Sequence of chain 1.A:
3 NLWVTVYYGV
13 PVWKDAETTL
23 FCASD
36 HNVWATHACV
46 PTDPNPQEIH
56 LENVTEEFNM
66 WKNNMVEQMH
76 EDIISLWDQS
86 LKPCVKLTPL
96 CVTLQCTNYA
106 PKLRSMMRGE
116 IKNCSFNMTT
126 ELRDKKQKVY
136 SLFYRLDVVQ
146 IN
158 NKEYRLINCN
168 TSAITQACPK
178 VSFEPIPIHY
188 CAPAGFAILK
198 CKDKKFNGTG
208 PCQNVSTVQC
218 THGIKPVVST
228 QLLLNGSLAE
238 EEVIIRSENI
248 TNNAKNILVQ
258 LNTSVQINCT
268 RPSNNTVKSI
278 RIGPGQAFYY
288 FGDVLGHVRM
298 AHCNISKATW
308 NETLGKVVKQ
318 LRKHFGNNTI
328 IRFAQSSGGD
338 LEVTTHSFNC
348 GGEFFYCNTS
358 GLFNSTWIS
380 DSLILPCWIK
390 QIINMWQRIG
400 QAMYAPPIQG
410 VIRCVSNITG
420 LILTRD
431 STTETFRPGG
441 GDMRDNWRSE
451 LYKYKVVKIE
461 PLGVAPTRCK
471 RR

A small-molecule ligand and the protein it binds are described below.
Small molecule (SMILES): CC(=O)N[C@@H]1[C@@H](O)[C@H](O)[C@@H](CO)O[C@H]1O

Binding-site contacts:
Ligand atom C7 contacts residue ASP200 of chain 1.A at 4.1 Å.
Ligand atom C2 contacts residue ASN211 of chain 1.A at 2.4 Å.
Ligand atom C8 contacts residue ASP200 of chain 1.A at 3.0 Å.
Ligand atom O7 contacts residue LYS201 of chain 1.A at 3.5 Å (salt-bridge).
Ligand atom O5 contacts residue ASN211 of chain 1.A at 2.4 Å (h-bond).
Ligand atom O6 contacts residue ASN211 of chain 1.A at 3.9 Å.
Ligand atom C5 contacts residue ASN211 of chain 1.A at 3.7 Å.
Ligand atom C8 contacts residue LYS201 of chain 1.A at 3.9 Å.
Ligand atom C6 contacts residue ASN211 of chain 1.A at 4.3 Å.
Ligand atom C7 contacts residue LYS201 of chain 1.A at 4.1 Å.
Ligand atom O7 contacts residue ASN211 of chain 1.A at 4.2 Å.
Ligand atom C1 contacts residue GLN210 of chain 1.A at 4.4 Å.
Ligand atom N2 contacts residue ASN211 of chain 1.A at 2.8 Å (h-bond).
Ligand atom C7 contacts residue ASN211 of chain 1.A at 3.7 Å.
Ligand atom C4 contacts residue ASN211 of chain 1.A at 4.2 Å.
Ligand atom C1 contacts residue ASN211 of chain 1.A at 1.4 Å.
Ligand atom C3 contacts residue ASN211 of chain 1.A at 3.8 Å.